This small molecule binds to this protein.
Small molecule (SMILES): CC(=O)N[C@@H]1[C@@H](O)[C@H](O)[C@@H](CO)O[C@H]1O

Binding-site contacts:
Ligand atom O7 contacts residue ASN1126 of chain 1.F at 3.7 Å.
Ligand atom C4 contacts residue ASN1126 of chain 1.F at 4.3 Å.
Ligand atom O5 contacts residue PHE1131 of chain 1.F at 4.4 Å.
Ligand atom O5 contacts residue ASN1126 of chain 1.F at 2.4 Å (h-bond).
Ligand atom O5 contacts residue HIS1129 of chain 1.F at 4.1 Å.
Ligand atom C1 contacts residue ASN1126 of chain 1.F at 1.4 Å.
Ligand atom C8 contacts residue ASN1126 of chain 1.F at 3.3 Å.
Ligand atom N2 contacts residue ASN1126 of chain 1.F at 2.9 Å (h-bond).
Ligand atom C7 contacts residue ASN1126 of chain 1.F at 3.4 Å.
Ligand atom O6 contacts residue PHE1131 of chain 1.F at 4.3 Å.
Ligand atom C1 contacts residue THR1128 of chain 1.F at 3.6 Å.
Ligand atom N2 contacts residue THR1128 of chain 1.F at 3.1 Å (h-bond).
Ligand atom N2 contacts residue HIS1129 of chain 1.F at 4.5 Å.
Ligand atom C2 contacts residue ASN1126 of chain 1.F at 2.5 Å.
Ligand atom C1 contacts residue HIS1129 of chain 1.F at 3.3 Å.
Ligand atom O7 contacts residue THR1128 of chain 1.F at 3.8 Å.
Ligand atom C3 contacts residue ASN1126 of chain 1.F at 3.8 Å.
Ligand atom C2 contacts residue HIS1129 of chain 1.F at 4.5 Å.
Ligand atom C7 contacts residue THR1128 of chain 1.F at 3.8 Å.
Ligand atom C5 contacts residue ASN1126 of chain 1.F at 3.7 Å.
Ligand atom C2 contacts residue THR1128 of chain 1.F at 3.9 Å.

Sequence of chain 1.F:
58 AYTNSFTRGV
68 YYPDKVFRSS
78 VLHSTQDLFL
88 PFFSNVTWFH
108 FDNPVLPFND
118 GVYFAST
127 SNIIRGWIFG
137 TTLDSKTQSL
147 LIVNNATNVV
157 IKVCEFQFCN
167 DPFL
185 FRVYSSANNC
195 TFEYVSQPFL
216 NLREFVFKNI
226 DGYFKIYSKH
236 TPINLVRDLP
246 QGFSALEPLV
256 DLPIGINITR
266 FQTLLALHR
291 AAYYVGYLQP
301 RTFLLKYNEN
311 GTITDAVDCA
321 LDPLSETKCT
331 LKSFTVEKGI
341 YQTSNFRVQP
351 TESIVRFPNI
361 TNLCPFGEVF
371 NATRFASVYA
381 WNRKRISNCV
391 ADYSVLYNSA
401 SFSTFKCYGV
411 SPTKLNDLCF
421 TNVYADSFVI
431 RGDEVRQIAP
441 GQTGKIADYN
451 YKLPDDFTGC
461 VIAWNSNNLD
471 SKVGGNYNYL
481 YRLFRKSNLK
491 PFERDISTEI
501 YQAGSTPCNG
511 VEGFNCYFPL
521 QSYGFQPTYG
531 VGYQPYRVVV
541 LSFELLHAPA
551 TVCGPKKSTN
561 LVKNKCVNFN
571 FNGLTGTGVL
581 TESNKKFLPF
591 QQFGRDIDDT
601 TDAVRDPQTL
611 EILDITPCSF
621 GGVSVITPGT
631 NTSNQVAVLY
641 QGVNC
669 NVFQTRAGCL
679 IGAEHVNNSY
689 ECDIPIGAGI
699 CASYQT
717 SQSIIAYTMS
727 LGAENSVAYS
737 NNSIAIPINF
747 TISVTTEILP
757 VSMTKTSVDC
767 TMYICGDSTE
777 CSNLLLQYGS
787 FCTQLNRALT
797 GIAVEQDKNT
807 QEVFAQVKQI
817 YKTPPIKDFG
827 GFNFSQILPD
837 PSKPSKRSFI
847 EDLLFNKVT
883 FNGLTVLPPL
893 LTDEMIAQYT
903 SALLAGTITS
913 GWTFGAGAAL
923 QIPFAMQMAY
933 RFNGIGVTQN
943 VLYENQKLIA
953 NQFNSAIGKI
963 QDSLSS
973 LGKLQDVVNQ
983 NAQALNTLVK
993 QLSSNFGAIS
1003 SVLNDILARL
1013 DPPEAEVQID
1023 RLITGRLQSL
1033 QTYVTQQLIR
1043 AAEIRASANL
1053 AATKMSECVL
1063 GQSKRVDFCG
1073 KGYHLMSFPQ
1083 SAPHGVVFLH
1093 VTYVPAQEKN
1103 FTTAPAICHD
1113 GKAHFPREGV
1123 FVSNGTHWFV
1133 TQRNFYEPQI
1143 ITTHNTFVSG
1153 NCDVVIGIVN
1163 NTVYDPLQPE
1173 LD